This protein binds this small molecule.
Small molecule (SMILES): CCOC(=O)CN1C(=O)COc2ccccc21

Binding-site contacts:
Ligand atom CAF contacts residue PHE107 of chain 1.A at 4.1 Å (hydrophobic).
Ligand atom CAN contacts residue PHE105 of chain 1.A at 4.1 Å (hydrophobic).
Ligand atom OAC contacts residue ARG106 of chain 1.A at 3.4 Å.
Ligand atom CAI contacts residue PHE107 of chain 1.A at 3.8 Å (hydrophobic).
Ligand atom OAK contacts residue PHE249 of chain 1.A at 3.7 Å.
Ligand atom OAL contacts residue PHE107 of chain 1.A at 4.2 Å.
Ligand atom CA contacts residue PHE107 of chain 1.A at 4.1 Å (hydrophobic).
Ligand atom CAD contacts residue PHE107 of chain 1.A at 4.2 Å (hydrophobic).
Ligand atom O contacts residue TYR362 of chain 1.A at 4.1 Å.
Ligand atom CAI contacts residue GLU99 of chain 1.A at 4.1 Å.
Ligand atom CAD contacts residue TYR234 of chain 1.A at 3.7 Å (hydrophobic).
Ligand atom OAC contacts residue PHE107 of chain 1.A at 3.5 Å (h-bond).
Ligand atom CAO contacts residue PHE107 of chain 1.A at 3.7 Å (hydrophobic).
Ligand atom OAL contacts residue ASP100 of chain 1.A at 3.2 Å (salt-bridge).
Ligand atom CAE contacts residue PHE107 of chain 1.A at 3.9 Å (hydrophobic).
Ligand atom CAI contacts residue ARG106 of chain 1.A at 4.2 Å.
Ligand atom OAC contacts residue PHE105 of chain 1.A at 3.3 Å.
Ligand atom N contacts residue PHE107 of chain 1.A at 3.5 Å.
Ligand atom CAH contacts residue PHE249 of chain 1.A at 4.2 Å (hydrophobic).
Ligand atom CAN contacts residue SER347 of chain 1.A at 3.4 Å.
Ligand atom C contacts residue PHE249 of chain 1.A at 3.9 Å (hydrophobic).
Ligand atom O contacts residue PHE249 of chain 1.A at 3.5 Å.
Ligand atom OAL contacts residue GLU99 of chain 1.A at 3.5 Å.
Ligand atom CAI contacts residue PHE105 of chain 1.A at 4.0 Å (hydrophobic).
Ligand atom OAC contacts residue SER347 of chain 1.A at 2.5 Å (h-bond).
Ligand atom CA contacts residue TYR362 of chain 1.A at 3.9 Å (hydrophobic).
Ligand atom CAA contacts residue PHE249 of chain 1.A at 4.0 Å (hydrophobic).
Ligand atom CAG contacts residue TYR362 of chain 1.A at 3.9 Å (hydrophobic).
Ligand atom CAI contacts residue VAL98 of chain 1.A at 3.5 Å (hydrophobic).
Ligand atom OAL contacts residue VAL98 of chain 1.A at 4.2 Å.
Ligand atom CAN contacts residue PHE107 of chain 1.A at 3.7 Å (hydrophobic).
Ligand atom CAP contacts residue PHE107 of chain 1.A at 3.4 Å (hydrophobic).
Ligand atom CA contacts residue SER347 of chain 1.A at 3.5 Å.
Ligand atom OAK contacts residue PHE105 of chain 1.A at 4.2 Å.
Ligand atom CAG contacts residue PHE107 of chain 1.A at 3.5 Å (hydrophobic).
Ligand atom O contacts residue ASN393 of chain 1.A at 3.1 Å (h-bond).
Ligand atom N contacts residue SER347 of chain 1.A at 3.8 Å.
Ligand atom CAE contacts residue TYR234 of chain 1.A at 3.8 Å (hydrophobic).
Ligand atom CAN contacts residue ARG106 of chain 1.A at 4.2 Å.
Ligand atom CAI contacts residue ASP100 of chain 1.A at 3.9 Å.

Sequence of chain 1.A:
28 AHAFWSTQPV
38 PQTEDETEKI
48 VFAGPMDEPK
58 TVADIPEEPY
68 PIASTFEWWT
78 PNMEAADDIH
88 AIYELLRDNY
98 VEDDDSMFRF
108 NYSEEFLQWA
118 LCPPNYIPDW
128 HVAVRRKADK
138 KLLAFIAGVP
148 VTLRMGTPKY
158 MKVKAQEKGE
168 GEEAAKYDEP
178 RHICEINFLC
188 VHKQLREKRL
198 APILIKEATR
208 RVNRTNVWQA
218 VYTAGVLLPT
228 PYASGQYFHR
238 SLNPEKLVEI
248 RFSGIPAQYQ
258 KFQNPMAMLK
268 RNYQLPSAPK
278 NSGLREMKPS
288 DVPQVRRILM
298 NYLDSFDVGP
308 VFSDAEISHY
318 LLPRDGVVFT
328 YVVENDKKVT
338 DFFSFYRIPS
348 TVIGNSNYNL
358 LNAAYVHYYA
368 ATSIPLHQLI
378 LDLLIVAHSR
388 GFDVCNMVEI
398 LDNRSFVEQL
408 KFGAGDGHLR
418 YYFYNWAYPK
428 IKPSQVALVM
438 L